A protein and the small-molecule ligand that binds it are described below.
Small molecule (SMILES): O=c1[nH]c(=O)c2ncn([C@@H]3O[C@H](COP(=O)(O)OP(=O)(O)OP(=O)(O)O)[C@@H](O)[C@H]3O)c2[nH]1

Binding-site contacts:
Ligand atom C6 contacts residue XG41 of chain 1.FA at 3.5 Å.
Ligand atom C4 contacts residue XG41 of chain 1.FA at 3.3 Å.
Ligand atom O15 contacts residue LYS417 of chain 1.B at 3.0 Å (salt-bridge).
Ligand atom O4 contacts residue ARG345 of chain 1.C at 3.1 Å (salt-bridge).
Ligand atom O13 contacts residue LYS417 of chain 1.B at 3.1 Å (salt-bridge).
Ligand atom O12 contacts residue MG1 of chain 1.TA at 2.2 Å.
Ligand atom C5 contacts residue ARG345 of chain 1.C at 3.2 Å.
Ligand atom P2 contacts residue MG1 of chain 1.TA at 3.4 Å.
Ligand atom O1 contacts residue ASN31 of chain 1.D at 3.0 Å (h-bond).
Ligand atom N2 contacts residue ARG345 of chain 1.C at 3.4 Å (salt-bridge).
Ligand atom O3 contacts residue MG1 of chain 1.TA at 3.3 Å.
Ligand atom O9 contacts residue MG1 of chain 1.TA at 2.4 Å.
Ligand atom P3 contacts residue MG1 of chain 1.TA at 3.5 Å.
Ligand atom N3 contacts residue TYR49 of chain 1.C at 3.3 Å (h-bond).
Ligand atom N4 contacts residue ARG345 of chain 1.C at 3.5 Å (salt-bridge).
Ligand atom O2 contacts residue XG41 of chain 1.FA at 3.4 Å.
Ligand atom O7 contacts residue VAL272 of chain 1.C at 3.3 Å.
Ligand atom C10 contacts residue ILE12 of chain 1.D at 3.5 Å (hydrophobic).
Ligand atom N3 contacts residue ARG39 of chain 1.D at 3.2 Å (salt-bridge).
Ligand atom C1 contacts residue VAL50 of chain 1.C at 3.4 Å (hydrophobic).
Ligand atom O1 contacts residue LYS10 of chain 1.D at 2.6 Å (salt-bridge).
Ligand atom O6 contacts residue PHE59 of chain 1.D at 3.1 Å.
Ligand atom C2 contacts residue ARG345 of chain 1.C at 3.4 Å.
Ligand atom O9 contacts residue XG41 of chain 1.FA at 2.8 Å (h-bond).
Ligand atom O6 contacts residue GLN36 of chain 1.D at 3.1 Å (h-bond).
Ligand atom O15 contacts residue XG41 of chain 1.FA at 2.8 Å (h-bond).
Ligand atom O2 contacts residue VAL11 of chain 1.D at 2.5 Å (h-bond).
Ligand atom N1 contacts residue ASN31 of chain 1.D at 3.0 Å (h-bond).
Ligand atom O9 contacts residue LYS10 of chain 1.D at 3.3 Å.
Ligand atom C10 contacts residue VAL50 of chain 1.C at 3.1 Å (hydrophobic).
Ligand atom O6 contacts residue ARG39 of chain 1.D at 2.9 Å (salt-bridge).
Ligand atom O11 contacts residue VAL272 of chain 1.C at 3.4 Å.
Ligand atom O15 contacts residue MG1 of chain 1.TA at 2.2 Å.
Ligand atom O3 contacts residue XG41 of chain 1.FA at 2.3 Å (h-bond).
Ligand atom O5 contacts residue ARG345 of chain 1.C at 3.1 Å (salt-bridge).
Ligand atom C8 contacts residue XG41 of chain 1.FA at 3.4 Å.
Ligand atom C10 contacts residue TYR49 of chain 1.C at 3.2 Å (hydrophobic).
Ligand atom O8 contacts residue ARG345 of chain 1.C at 3.5 Å (salt-bridge).
Ligand atom O12 contacts residue XG41 of chain 1.FA at 2.5 Å (h-bond).
Ligand atom O8 contacts residue LYS10 of chain 1.D at 3.2 Å (salt-bridge).

Sequence of chain 1.C:
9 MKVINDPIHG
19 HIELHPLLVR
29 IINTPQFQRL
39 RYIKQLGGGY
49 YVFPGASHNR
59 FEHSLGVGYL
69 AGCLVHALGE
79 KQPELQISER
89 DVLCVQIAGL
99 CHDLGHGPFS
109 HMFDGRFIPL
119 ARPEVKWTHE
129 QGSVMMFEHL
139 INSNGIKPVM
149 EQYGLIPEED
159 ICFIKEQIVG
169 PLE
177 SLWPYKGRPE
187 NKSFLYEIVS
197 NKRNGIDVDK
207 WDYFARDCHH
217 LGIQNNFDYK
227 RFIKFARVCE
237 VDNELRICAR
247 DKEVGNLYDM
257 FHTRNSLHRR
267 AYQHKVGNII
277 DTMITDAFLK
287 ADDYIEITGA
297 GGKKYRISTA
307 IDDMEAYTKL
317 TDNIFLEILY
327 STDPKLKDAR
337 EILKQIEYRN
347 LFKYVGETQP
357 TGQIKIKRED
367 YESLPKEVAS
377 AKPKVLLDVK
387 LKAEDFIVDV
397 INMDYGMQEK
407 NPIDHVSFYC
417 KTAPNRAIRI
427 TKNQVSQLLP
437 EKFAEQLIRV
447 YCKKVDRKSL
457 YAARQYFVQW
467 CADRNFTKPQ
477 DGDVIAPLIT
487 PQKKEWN

Sequence of chain 1.B:
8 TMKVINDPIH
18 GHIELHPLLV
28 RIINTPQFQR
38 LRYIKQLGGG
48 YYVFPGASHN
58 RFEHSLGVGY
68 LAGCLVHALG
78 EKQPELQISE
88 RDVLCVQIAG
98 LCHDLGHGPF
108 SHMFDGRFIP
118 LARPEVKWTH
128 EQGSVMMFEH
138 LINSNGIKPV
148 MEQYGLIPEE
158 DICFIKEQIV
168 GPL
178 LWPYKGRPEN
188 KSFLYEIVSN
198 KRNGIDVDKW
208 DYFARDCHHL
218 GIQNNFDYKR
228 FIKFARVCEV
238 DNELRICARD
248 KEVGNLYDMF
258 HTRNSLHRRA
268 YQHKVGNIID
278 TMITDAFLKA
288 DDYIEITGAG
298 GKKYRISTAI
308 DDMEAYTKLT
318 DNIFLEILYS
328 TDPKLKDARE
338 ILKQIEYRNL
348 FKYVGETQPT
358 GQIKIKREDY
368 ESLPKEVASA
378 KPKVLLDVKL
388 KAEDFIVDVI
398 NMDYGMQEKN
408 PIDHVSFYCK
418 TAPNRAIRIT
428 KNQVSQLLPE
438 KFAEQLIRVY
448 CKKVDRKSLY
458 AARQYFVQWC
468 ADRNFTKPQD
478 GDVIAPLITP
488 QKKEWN

Sequence of chain 1.D:
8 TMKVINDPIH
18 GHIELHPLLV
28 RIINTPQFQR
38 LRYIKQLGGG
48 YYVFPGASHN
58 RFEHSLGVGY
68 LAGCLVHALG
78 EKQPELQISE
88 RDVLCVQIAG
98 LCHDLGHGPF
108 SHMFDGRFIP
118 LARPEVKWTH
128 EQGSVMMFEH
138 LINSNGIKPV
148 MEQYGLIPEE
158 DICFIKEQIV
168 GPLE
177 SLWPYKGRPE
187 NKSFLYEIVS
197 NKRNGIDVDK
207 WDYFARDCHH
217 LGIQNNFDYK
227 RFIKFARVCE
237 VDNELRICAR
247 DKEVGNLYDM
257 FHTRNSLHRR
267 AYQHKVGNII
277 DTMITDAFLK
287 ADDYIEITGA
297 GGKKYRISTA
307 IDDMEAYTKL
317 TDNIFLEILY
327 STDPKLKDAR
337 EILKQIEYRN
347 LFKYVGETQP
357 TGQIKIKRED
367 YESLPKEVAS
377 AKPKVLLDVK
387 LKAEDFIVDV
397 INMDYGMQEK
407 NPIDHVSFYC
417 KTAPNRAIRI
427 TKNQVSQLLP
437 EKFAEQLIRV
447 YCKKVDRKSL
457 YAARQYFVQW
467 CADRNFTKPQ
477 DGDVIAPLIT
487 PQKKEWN